This protein binds this small molecule.
Small molecule (SMILES): CC(=O)N[C@H]1[C@H](O[C@H]2[C@H](O)[C@@H](NC(C)=O)CO[C@@H]2CO)O[C@H](CO)[C@@H](O)[C@@H]1O

Binding-site contacts:
Ligand atom O6 contacts residue ASN154 of chain 12.F at 2.4 Å (h-bond).
Ligand atom C2 contacts residue ASN154 of chain 12.F at 3.5 Å.
Ligand atom C1 contacts residue GLY150 of chain 12.F at 3.8 Å.
Ligand atom C5 contacts residue ASN154 of chain 12.F at 2.1 Å.
Ligand atom O5 contacts residue ARG164 of chain 12.F at 4.3 Å.
Ligand atom C8 contacts residue GLY157 of chain 12.F at 4.5 Å.
Ligand atom C3 contacts residue ASN154 of chain 12.F at 3.5 Å.
Ligand atom C1 contacts residue MET151 of chain 12.F at 3.6 Å (hydrophobic).
Ligand atom O7 contacts residue HIS148 of chain 12.F at 3.3 Å (h-bond).
Ligand atom C5 contacts residue THR156 of chain 12.F at 3.2 Å.
Ligand atom C7 contacts residue HIS148 of chain 12.F at 2.3 Å.
Ligand atom C6 contacts residue THR156 of chain 12.F at 1.8 Å.
Ligand atom C6 contacts residue ASN154 of chain 12.F at 3.0 Å.
Ligand atom O6 contacts residue THR156 of chain 12.F at 1.2 Å (h-bond).
Ligand atom C4 contacts residue ASN154 of chain 12.F at 3.2 Å.
Ligand atom C7 contacts residue THR156 of chain 12.F at 3.4 Å.
Ligand atom O7 contacts residue THR156 of chain 12.F at 2.4 Å.
Ligand atom C7 contacts residue MET151 of chain 12.F at 4.0 Å (hydrophobic).
Ligand atom C2 contacts residue MET151 of chain 12.F at 4.1 Å (hydrophobic).
Ligand atom N2 contacts residue MET151 of chain 12.F at 3.4 Å.
Ligand atom C8 contacts residue THR156 of chain 12.F at 2.9 Å.
Ligand atom C1 contacts residue ASN154 of chain 12.F at 2.5 Å.
Ligand atom N2 contacts residue ASN154 of chain 12.F at 4.3 Å.
Ligand atom C8 contacts residue MET151 of chain 12.F at 4.1 Å (hydrophobic).
Ligand atom C6 contacts residue GLY157 of chain 12.F at 4.2 Å.
Ligand atom C6 contacts residue ASP155 of chain 12.F at 4.3 Å.
Ligand atom N2 contacts residue GLY150 of chain 12.F at 4.1 Å.
Ligand atom O5 contacts residue ASN154 of chain 12.F at 2.4 Å (h-bond).
Ligand atom N2 contacts residue HIS148 of chain 12.F at 2.8 Å (h-bond).
Ligand atom C8 contacts residue HIS148 of chain 12.F at 1.2 Å.
Ligand atom N2 contacts residue THR156 of chain 12.F at 4.3 Å.
Ligand atom O4 contacts residue THR156 of chain 12.F at 4.2 Å.
Ligand atom C4 contacts residue THR156 of chain 12.F at 4.1 Å.
Ligand atom C2 contacts residue GLY150 of chain 12.F at 4.5 Å.
Ligand atom O4 contacts residue ASN154 of chain 12.F at 3.5 Å (h-bond).
Ligand atom O6 contacts residue ASP155 of chain 12.F at 4.2 Å.
Ligand atom O5 contacts residue THR156 of chain 12.F at 3.8 Å.
Ligand atom C2 contacts residue HIS148 of chain 12.F at 4.2 Å.

Sequence of chain 12.F:
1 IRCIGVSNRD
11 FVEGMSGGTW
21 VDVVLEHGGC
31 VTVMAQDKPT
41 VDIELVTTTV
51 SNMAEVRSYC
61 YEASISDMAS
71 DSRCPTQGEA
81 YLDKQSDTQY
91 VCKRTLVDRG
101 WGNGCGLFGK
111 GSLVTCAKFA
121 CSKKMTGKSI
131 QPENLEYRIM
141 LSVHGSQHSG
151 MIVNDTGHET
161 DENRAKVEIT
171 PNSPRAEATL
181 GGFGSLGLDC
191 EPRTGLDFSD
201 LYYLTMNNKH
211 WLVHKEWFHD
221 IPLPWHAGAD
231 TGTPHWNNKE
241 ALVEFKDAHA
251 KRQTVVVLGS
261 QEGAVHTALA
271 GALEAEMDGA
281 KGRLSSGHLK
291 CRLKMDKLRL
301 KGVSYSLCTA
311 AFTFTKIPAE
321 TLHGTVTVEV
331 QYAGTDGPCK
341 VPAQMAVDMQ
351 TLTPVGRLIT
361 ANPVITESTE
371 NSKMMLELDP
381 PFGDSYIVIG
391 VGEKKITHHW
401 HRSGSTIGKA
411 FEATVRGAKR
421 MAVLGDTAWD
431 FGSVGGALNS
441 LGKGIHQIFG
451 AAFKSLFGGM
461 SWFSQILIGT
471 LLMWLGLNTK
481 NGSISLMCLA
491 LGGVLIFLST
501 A